A protein and the small-molecule ligand that binds it are described below.
Small molecule (SMILES): CC(=O)N[C@H]1[C@H]([C@H](O)[C@H](O)CN)OC(C(=O)O)=C[C@@H]1O

Binding-site contacts:
Ligand atom C1 contacts residue ARG290 of chain 1.A at 3.5 Å.
Ligand atom O1A contacts residue ARG290 of chain 1.A at 2.9 Å (salt-bridge).
Ligand atom C11 contacts residue ILE142 of chain 1.A at 3.8 Å (hydrophobic).
Ligand atom C4 contacts residue TYR324 of chain 1.A at 3.7 Å (hydrophobic).
Ligand atom O1B contacts residue ARG37 of chain 1.A at 2.8 Å (salt-bridge).
Ligand atom C11 contacts residue TRP98 of chain 1.A at 3.7 Å (hydrophobic).
Ligand atom O4 contacts residue ASP70 of chain 1.A at 3.3 Å.
Ligand atom O6 contacts residue ARG212 of chain 1.A at 3.9 Å.
Ligand atom O10 contacts residue ARG71 of chain 1.A at 2.8 Å (salt-bridge).
Ligand atom C3 contacts residue TYR324 of chain 1.A at 3.1 Å (hydrophobic).
Ligand atom C1 contacts residue ARG37 of chain 1.A at 3.9 Å.
Ligand atom O8 contacts residue GLU196 of chain 1.A at 2.7 Å (salt-bridge).
Ligand atom C3 contacts residue ASP70 of chain 1.A at 3.7 Å.
Ligand atom O8 contacts residue ARG212 of chain 1.A at 3.8 Å.
Ligand atom C2 contacts residue TYR324 of chain 1.A at 2.7 Å (hydrophobic).
Ligand atom O8 contacts residue GLU197 of chain 1.A at 3.7 Å.
Ligand atom C3 contacts residue ARG37 of chain 1.A at 3.9 Å.
Ligand atom C8 contacts residue GLU196 of chain 1.A at 3.5 Å.
Ligand atom N9 contacts residue GLU196 of chain 1.A at 2.8 Å (salt-bridge).
Ligand atom C10 contacts residue ARG71 of chain 1.A at 4.0 Å.
Ligand atom O1B contacts residue ARG290 of chain 1.A at 2.9 Å (salt-bridge).
Ligand atom C8 contacts residue ARG212 of chain 1.A at 3.5 Å.
Ligand atom C9 contacts residue ARG212 of chain 1.A at 3.7 Å.
Ligand atom O1A contacts residue TYR324 of chain 1.A at 3.4 Å (h-bond).
Ligand atom O1B contacts residue TYR324 of chain 1.A at 3.5 Å (h-bond).
Ligand atom C6 contacts residue TYR324 of chain 1.A at 3.6 Å (hydrophobic).
Ligand atom N9 contacts residue ALA166 of chain 1.A at 3.3 Å.
Ligand atom C9 contacts residue GLU196 of chain 1.A at 3.3 Å.
Ligand atom C4 contacts residue ASP70 of chain 1.A at 4.0 Å.
Ligand atom C9 contacts residue ASN214 of chain 1.A at 3.9 Å.
Ligand atom C11 contacts residue ARG144 of chain 1.A at 3.9 Å.
Ligand atom O6 contacts residue TYR324 of chain 1.A at 3.1 Å (h-bond).
Ligand atom O10 contacts residue ASP70 of chain 1.A at 3.8 Å.
Ligand atom O4 contacts residue GLU38 of chain 1.A at 3.1 Å (salt-bridge).
Ligand atom C5 contacts residue ASP70 of chain 1.A at 3.9 Å.
Ligand atom C3 contacts residue GLU38 of chain 1.A at 3.3 Å.
Ligand atom C4 contacts residue GLU38 of chain 1.A at 3.6 Å.
Ligand atom O1A contacts residue ARG212 of chain 1.A at 3.5 Å (salt-bridge).
Ligand atom C1 contacts residue TYR324 of chain 1.A at 3.0 Å (hydrophobic).
Ligand atom C6 contacts residue GLU197 of chain 1.A at 3.5 Å.

Sequence of chain 1.A:
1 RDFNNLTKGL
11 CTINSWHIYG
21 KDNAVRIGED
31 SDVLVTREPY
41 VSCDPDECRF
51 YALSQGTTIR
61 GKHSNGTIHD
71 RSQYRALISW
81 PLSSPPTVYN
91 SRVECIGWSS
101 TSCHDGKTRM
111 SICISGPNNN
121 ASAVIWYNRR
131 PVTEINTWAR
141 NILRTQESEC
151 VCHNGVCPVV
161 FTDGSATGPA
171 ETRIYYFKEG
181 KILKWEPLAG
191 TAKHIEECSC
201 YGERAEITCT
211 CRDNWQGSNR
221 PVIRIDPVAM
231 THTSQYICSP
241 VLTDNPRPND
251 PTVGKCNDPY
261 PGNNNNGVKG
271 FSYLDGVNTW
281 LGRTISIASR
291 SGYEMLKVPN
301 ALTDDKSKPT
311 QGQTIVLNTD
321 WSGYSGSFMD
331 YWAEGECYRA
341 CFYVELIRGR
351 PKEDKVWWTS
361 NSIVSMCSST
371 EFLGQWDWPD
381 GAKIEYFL